Binding-site contacts:
Ligand atom O7 contacts residue ASN72 of chain 1.E at 4.5 Å.
Ligand atom C2 contacts residue ASN72 of chain 1.E at 2.5 Å.
Ligand atom O6 contacts residue ASN72 of chain 1.E at 4.2 Å.
Ligand atom O7 contacts residue THR74 of chain 1.E at 3.8 Å.
Ligand atom C7 contacts residue VAL75 of chain 1.E at 3.9 Å (hydrophobic).
Ligand atom C7 contacts residue THR74 of chain 1.E at 4.3 Å.
Ligand atom C1 contacts residue ASN72 of chain 1.E at 1.4 Å.
Ligand atom C7 contacts residue ASN72 of chain 1.E at 3.8 Å.
Ligand atom C3 contacts residue ASN72 of chain 1.E at 3.8 Å.
Ligand atom N2 contacts residue ASN72 of chain 1.E at 2.8 Å (h-bond).
Ligand atom C8 contacts residue VAL75 of chain 1.E at 3.7 Å (hydrophobic).
Ligand atom O5 contacts residue ASN72 of chain 1.E at 2.5 Å (h-bond).
Ligand atom C8 contacts residue LYS8 of chain 1.E at 4.5 Å.
Ligand atom C5 contacts residue ASN72 of chain 1.E at 3.7 Å.
Ligand atom C4 contacts residue ASN72 of chain 1.E at 4.3 Å.
Ligand atom C2 contacts residue THR74 of chain 1.E at 4.3 Å.
Ligand atom O7 contacts residue VAL75 of chain 1.E at 3.9 Å.

Sequence of chain 1.E:
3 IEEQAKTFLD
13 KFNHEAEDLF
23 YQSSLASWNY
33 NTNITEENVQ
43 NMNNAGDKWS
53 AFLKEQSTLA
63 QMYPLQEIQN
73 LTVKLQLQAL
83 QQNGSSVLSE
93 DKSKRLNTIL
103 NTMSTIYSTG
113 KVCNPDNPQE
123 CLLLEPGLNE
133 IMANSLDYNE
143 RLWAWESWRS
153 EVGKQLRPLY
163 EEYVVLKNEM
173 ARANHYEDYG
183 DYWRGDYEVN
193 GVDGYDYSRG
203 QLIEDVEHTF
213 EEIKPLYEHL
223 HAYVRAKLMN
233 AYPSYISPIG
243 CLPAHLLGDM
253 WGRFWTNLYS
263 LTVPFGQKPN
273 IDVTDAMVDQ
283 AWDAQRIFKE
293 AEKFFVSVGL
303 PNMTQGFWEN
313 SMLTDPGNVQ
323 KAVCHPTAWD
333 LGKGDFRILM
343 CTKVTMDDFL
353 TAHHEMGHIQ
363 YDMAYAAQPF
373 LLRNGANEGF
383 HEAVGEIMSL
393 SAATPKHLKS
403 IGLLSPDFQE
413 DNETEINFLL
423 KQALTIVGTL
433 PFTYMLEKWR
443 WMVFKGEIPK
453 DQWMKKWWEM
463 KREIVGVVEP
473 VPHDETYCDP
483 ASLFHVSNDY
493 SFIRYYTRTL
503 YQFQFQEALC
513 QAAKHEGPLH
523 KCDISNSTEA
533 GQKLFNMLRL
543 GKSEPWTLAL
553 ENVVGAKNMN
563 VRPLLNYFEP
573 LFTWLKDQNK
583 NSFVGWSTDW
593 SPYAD

The small molecule below binds the protein below.
Small molecule (SMILES): CC(=O)N[C@H]1[C@H](O[C@H]2[C@H](O)[C@@H](NC(C)=O)CO[C@@H]2CO)O[C@H](CO)[C@@H](O)[C@@H]1O